Sequence of chain 1.C:
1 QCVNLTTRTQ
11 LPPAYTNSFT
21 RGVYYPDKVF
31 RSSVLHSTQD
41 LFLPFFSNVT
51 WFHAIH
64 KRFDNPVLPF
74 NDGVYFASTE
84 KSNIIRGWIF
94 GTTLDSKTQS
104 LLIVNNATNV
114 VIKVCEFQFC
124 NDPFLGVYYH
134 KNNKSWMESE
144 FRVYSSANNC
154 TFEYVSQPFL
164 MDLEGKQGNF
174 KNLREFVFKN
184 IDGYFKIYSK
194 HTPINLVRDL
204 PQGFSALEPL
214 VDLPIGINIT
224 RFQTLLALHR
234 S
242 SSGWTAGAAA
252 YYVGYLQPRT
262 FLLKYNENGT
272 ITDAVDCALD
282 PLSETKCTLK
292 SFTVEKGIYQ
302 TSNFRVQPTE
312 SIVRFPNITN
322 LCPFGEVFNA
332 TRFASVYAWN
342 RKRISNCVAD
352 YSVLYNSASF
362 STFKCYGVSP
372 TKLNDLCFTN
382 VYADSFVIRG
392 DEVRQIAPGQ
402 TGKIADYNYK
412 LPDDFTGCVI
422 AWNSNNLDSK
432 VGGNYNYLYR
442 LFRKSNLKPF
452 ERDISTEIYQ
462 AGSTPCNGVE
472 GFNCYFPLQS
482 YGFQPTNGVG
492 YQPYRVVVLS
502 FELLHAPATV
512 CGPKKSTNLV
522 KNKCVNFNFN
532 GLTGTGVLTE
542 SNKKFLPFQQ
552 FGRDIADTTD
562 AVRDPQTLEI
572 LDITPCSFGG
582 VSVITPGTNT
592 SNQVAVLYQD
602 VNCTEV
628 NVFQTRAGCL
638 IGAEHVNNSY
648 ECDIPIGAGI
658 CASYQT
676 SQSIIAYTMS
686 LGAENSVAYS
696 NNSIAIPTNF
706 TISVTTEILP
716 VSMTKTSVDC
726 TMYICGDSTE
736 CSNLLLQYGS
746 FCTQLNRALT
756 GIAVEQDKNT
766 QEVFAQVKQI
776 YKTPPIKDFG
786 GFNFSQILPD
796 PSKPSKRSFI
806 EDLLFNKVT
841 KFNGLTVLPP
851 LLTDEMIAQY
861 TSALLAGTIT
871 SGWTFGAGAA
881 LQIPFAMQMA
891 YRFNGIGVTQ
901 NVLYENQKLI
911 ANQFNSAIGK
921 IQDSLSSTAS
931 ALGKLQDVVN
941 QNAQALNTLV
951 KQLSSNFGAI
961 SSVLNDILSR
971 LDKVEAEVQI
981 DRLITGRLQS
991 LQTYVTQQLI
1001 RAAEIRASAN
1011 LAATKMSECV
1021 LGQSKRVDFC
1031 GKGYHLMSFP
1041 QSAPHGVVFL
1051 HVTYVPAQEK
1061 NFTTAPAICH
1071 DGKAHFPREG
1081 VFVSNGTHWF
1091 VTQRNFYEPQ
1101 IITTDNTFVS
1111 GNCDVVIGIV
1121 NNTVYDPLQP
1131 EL

This protein binds this small molecule.
Small molecule (SMILES): CC(=O)N[C@@H]1[C@@H](O)[C@H](O)[C@@H](CO)O[C@H]1O

Binding-site contacts:
Ligand atom O6 contacts residue SER360 of chain 1.C at 3.6 Å.
Ligand atom O5 contacts residue ASN330 of chain 1.C at 2.4 Å (h-bond).
Ligand atom C1 contacts residue ASN330 of chain 1.C at 1.4 Å.
Ligand atom C5 contacts residue ASN330 of chain 1.C at 3.7 Å.
Ligand atom O7 contacts residue ASN330 of chain 1.C at 4.2 Å.
Ligand atom O6 contacts residue SER358 of chain 1.C at 3.9 Å.
Ligand atom C2 contacts residue ASN330 of chain 1.C at 2.5 Å.
Ligand atom C3 contacts residue ASN330 of chain 1.C at 3.8 Å.
Ligand atom C7 contacts residue ASN330 of chain 1.C at 3.7 Å.
Ligand atom C4 contacts residue ASN330 of chain 1.C at 4.3 Å.
Ligand atom N2 contacts residue ASN330 of chain 1.C at 2.9 Å (h-bond).